The protein below binds the small molecule below.
Small molecule (SMILES): CC(=O)N[C@@H]1[C@@H](O)[C@H](O)[C@@H](CO)O[C@H]1O

Sequence of chain 1.A:
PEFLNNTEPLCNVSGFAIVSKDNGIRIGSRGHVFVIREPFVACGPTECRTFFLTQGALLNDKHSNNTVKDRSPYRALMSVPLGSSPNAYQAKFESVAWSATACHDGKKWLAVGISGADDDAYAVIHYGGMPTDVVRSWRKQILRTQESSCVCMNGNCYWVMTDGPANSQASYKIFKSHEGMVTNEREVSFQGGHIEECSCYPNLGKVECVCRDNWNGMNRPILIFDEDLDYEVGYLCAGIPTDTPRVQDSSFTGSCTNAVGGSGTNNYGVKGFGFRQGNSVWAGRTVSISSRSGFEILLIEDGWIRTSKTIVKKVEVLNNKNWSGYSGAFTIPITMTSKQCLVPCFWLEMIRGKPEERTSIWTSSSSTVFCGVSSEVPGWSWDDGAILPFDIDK

Binding-site contacts:
Ligand atom N2 contacts residue ASN12 of chain 1.A at 2.7 Å (h-bond).
Ligand atom O7 contacts residue ASN12 of chain 1.A at 3.2 Å (h-bond).
Ligand atom C2 contacts residue ASN12 of chain 1.A at 2.2 Å.
Ligand atom C4 contacts residue ASN12 of chain 1.A at 4.1 Å.
Ligand atom C5 contacts residue GLY278 of chain 1.A at 4.0 Å.
Ligand atom C7 contacts residue ASN12 of chain 1.A at 3.1 Å.
Ligand atom C7 contacts residue LEU10 of chain 1.A at 4.2 Å (hydrophobic).
Ligand atom C8 contacts residue ASN12 of chain 1.A at 4.2 Å.
Ligand atom C8 contacts residue CYS11 of chain 1.A at 4.3 Å (hydrophobic).
Ligand atom O5 contacts residue ASN12 of chain 1.A at 2.4 Å (h-bond).
Ligand atom C8 contacts residue PRO9 of chain 1.A at 3.9 Å (hydrophobic).
Ligand atom C3 contacts residue ASN12 of chain 1.A at 3.6 Å.
Ligand atom C1 contacts residue ASN12 of chain 1.A at 1.4 Å.
Ligand atom C5 contacts residue ASN12 of chain 1.A at 3.6 Å.
Ligand atom C8 contacts residue CYS341 of chain 1.A at 4.2 Å (hydrophobic).
Ligand atom C6 contacts residue GLY278 of chain 1.A at 4.2 Å.
Ligand atom C8 contacts residue LEU10 of chain 1.A at 3.3 Å (hydrophobic).
Ligand atom N2 contacts residue LEU10 of chain 1.A at 4.2 Å.